Sequence of chain 1.A:
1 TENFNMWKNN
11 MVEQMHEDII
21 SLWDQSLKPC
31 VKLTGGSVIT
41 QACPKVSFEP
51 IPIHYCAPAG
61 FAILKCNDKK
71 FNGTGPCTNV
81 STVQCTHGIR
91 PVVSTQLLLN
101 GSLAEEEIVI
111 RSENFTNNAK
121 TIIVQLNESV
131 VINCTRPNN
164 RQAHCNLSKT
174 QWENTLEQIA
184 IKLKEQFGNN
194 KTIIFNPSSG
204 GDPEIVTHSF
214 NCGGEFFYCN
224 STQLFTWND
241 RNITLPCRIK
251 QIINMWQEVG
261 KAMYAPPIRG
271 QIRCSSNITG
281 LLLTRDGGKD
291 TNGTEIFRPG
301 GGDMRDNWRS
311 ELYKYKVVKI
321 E

This protein binds this small molecule.
Small molecule (SMILES): CC(=O)N[C@@H]1[C@@H](O)[C@H](O)[C@@H](CO)O[C@H]1O

Binding-site contacts:
Ligand atom O5 contacts residue NAG1 of chain 1.N at 3.2 Å (h-bond).
Ligand atom O7 contacts residue ASN133 of chain 1.A at 3.5 Å (h-bond).
Ligand atom C7 contacts residue ASN133 of chain 1.A at 3.3 Å.
Ligand atom C6 contacts residue NAG1 of chain 1.N at 3.9 Å.
Ligand atom O3 contacts residue ASN133 of chain 1.A at 4.3 Å.
Ligand atom C4 contacts residue ASN133 of chain 1.A at 3.9 Å.
Ligand atom C5 contacts residue ASN133 of chain 1.A at 3.6 Å.
Ligand atom O5 contacts residue ASN133 of chain 1.A at 2.4 Å (h-bond).
Ligand atom C3 contacts residue ASN133 of chain 1.A at 3.4 Å.
Ligand atom C1 contacts residue ASN133 of chain 1.A at 1.4 Å.
Ligand atom C1 contacts residue NAG1 of chain 1.N at 3.5 Å.
Ligand atom C5 contacts residue NAG1 of chain 1.N at 3.7 Å.
Ligand atom C2 contacts residue ASN133 of chain 1.A at 2.0 Å.
Ligand atom N2 contacts residue ASN133 of chain 1.A at 2.5 Å (h-bond).